Sequence of chain 2.J:
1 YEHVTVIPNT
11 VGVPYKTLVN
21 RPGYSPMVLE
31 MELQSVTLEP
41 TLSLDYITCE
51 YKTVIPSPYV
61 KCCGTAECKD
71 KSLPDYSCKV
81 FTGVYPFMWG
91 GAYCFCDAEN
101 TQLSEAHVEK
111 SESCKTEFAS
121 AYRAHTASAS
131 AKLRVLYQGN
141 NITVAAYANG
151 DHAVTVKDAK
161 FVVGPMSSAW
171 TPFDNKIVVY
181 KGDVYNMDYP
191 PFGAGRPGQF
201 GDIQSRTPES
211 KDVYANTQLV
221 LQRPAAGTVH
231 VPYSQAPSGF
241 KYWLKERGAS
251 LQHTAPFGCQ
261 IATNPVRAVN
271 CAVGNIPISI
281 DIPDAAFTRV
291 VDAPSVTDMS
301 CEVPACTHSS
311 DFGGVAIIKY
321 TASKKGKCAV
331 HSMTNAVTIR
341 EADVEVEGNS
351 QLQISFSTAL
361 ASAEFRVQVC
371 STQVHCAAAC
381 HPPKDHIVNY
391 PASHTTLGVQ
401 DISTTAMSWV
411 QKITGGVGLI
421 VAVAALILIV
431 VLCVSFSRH

Binding-site contacts:
Ligand atom C7 contacts residue ASN259 of chain 2.K at 3.2 Å.
Ligand atom N2 contacts residue ASN259 of chain 2.K at 2.9 Å (h-bond).
Ligand atom C4 contacts residue ASN259 of chain 2.K at 4.2 Å.
Ligand atom C3 contacts residue THR116 of chain 2.J at 4.0 Å.
Ligand atom C2 contacts residue ASN259 of chain 2.K at 2.5 Å.
Ligand atom O5 contacts residue LYS181 of chain 2.J at 4.4 Å.
Ligand atom C1 contacts residue ASN259 of chain 2.K at 1.4 Å.
Ligand atom O5 contacts residue ASN259 of chain 2.K at 2.4 Å (h-bond).
Ligand atom C4 contacts residue LYS181 of chain 2.J at 4.2 Å.
Ligand atom C8 contacts residue THR116 of chain 2.J at 3.8 Å.
Ligand atom C8 contacts residue ASN259 of chain 2.K at 4.4 Å.
Ligand atom O3 contacts residue THR116 of chain 2.J at 4.4 Å.
Ligand atom C5 contacts residue ASN259 of chain 2.K at 3.7 Å.
Ligand atom C1 contacts residue THR116 of chain 2.J at 4.0 Å.
Ligand atom C3 contacts residue ASN259 of chain 2.K at 3.8 Å.
Ligand atom C2 contacts residue THR116 of chain 2.J at 3.8 Å.
Ligand atom N2 contacts residue THR116 of chain 2.J at 3.0 Å (h-bond).
Ligand atom O6 contacts residue LYS181 of chain 2.J at 4.3 Å.
Ligand atom C3 contacts residue LYS181 of chain 2.J at 4.4 Å.
Ligand atom C7 contacts residue THR116 of chain 2.J at 3.8 Å.
Ligand atom C5 contacts residue LYS181 of chain 2.J at 3.5 Å.
Ligand atom O7 contacts residue ASN259 of chain 2.K at 3.0 Å (h-bond).
Ligand atom O4 contacts residue LYS181 of chain 2.J at 4.0 Å.
Ligand atom C6 contacts residue LYS181 of chain 2.J at 4.2 Å.

This small molecule binds to this protein.
Small molecule (SMILES): CC(=O)N[C@@H]1[C@@H](O)[C@H](O)[C@@H](CO)O[C@H]1O

Sequence of chain 2.K:
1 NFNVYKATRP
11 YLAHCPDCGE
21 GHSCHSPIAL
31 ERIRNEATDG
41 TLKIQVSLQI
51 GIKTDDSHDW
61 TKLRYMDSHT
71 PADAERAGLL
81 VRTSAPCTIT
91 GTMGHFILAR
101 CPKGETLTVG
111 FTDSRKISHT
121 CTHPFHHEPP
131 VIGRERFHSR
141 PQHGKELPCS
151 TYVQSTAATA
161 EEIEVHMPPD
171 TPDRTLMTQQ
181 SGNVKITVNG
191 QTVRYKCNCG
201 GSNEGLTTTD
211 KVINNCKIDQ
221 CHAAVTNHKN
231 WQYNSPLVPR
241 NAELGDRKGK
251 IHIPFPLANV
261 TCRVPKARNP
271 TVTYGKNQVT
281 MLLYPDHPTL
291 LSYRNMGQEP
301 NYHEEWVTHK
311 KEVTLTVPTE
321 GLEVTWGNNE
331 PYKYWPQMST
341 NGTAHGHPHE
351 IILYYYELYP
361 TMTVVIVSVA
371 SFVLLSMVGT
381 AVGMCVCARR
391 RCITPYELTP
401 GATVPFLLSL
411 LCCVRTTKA